Sequence of chain 1.D:
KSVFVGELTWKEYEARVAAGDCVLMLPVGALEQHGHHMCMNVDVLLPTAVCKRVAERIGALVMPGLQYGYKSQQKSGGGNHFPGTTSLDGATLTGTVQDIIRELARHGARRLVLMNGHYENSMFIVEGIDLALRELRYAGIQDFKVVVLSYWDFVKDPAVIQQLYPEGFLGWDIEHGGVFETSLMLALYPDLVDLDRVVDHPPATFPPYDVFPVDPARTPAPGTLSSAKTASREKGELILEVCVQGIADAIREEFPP

This protein binds this small molecule.
Small molecule (SMILES): CN(CC(=O)O)C(=N)N

Binding-site contacts:
Ligand atom O8 contacts residue GLU183 of chain 1.D at 3.4 Å (salt-bridge).
Ligand atom C7 contacts residue ZN1 of chain 1.Z at 2.7 Å.
Ligand atom N3 contacts residue HIS178 of chain 1.D at 3.1 Å.
Ligand atom C5 contacts residue GLU183 of chain 1.D at 3.0 Å.
Ligand atom N3 contacts residue GLU177 of chain 1.D at 3.7 Å.
Ligand atom N1 contacts residue GLU177 of chain 1.D at 3.1 Å (salt-bridge).
Ligand atom C2 contacts residue SER78 of chain 1.D at 3.3 Å.
Ligand atom N1 contacts residue TRP174 of chain 1.D at 3.8 Å.
Ligand atom O9 contacts residue ASP45 of chain 1.D at 3.3 Å (salt-bridge).
Ligand atom O8 contacts residue HIS36 of chain 1.D at 3.2 Å (h-bond).
Ligand atom C4 contacts residue GLU177 of chain 1.D at 3.4 Å.
Ligand atom C7 contacts residue GLY119 of chain 1.D at 4.0 Å.
Ligand atom N3 contacts residue SER78 of chain 1.D at 2.4 Å (h-bond).
Ligand atom O8 contacts residue ZN1 of chain 1.Z at 2.0 Å.
Ligand atom N6 contacts residue ASP175 of chain 1.D at 3.0 Å (salt-bridge).
Ligand atom C2 contacts residue TYR121 of chain 1.D at 3.9 Å (hydrophobic).
Ligand atom C4 contacts residue TRP174 of chain 1.D at 3.3 Å (hydrophobic).
Ligand atom O8 contacts residue MN1 of chain 1.Y at 2.2 Å.
Ligand atom C5 contacts residue GLU177 of chain 1.D at 3.3 Å.
Ligand atom C2 contacts residue TRP174 of chain 1.D at 3.5 Å (hydrophobic).
Ligand atom O9 contacts residue ZN1 of chain 1.Z at 3.6 Å.
Ligand atom O8 contacts residue HIS178 of chain 1.D at 2.8 Å (h-bond).
Ligand atom C4 contacts residue TRP154 of chain 1.D at 3.5 Å (hydrophobic).
Ligand atom C5 contacts residue ZN1 of chain 1.Z at 3.2 Å.
Ligand atom C7 contacts residue HIS178 of chain 1.D at 3.8 Å.
Ligand atom N6 contacts residue TYR121 of chain 1.D at 3.4 Å.
Ligand atom C7 contacts residue GLU183 of chain 1.D at 3.4 Å.
Ligand atom C2 contacts residue GLU177 of chain 1.D at 3.4 Å.
Ligand atom O9 contacts residue TYR121 of chain 1.D at 3.0 Å (h-bond).
Ligand atom C2 contacts residue ASP175 of chain 1.D at 3.8 Å.
Ligand atom O9 contacts residue HIS120 of chain 1.D at 3.2 Å.
Ligand atom C7 contacts residue MN1 of chain 1.Y at 2.6 Å.
Ligand atom N6 contacts residue SER78 of chain 1.D at 3.3 Å (h-bond).
Ligand atom O8 contacts residue GLU34 of chain 1.D at 3.2 Å (salt-bridge).
Ligand atom N6 contacts residue TRP174 of chain 1.D at 2.7 Å (h-bond).
Ligand atom O9 contacts residue MN1 of chain 1.Y at 2.5 Å.
Ligand atom O9 contacts residue GLY119 of chain 1.D at 3.4 Å (h-bond).
Ligand atom O8 contacts residue ASP45 of chain 1.D at 3.2 Å (salt-bridge).
Ligand atom N3 contacts residue ASP175 of chain 1.D at 3.8 Å.
Ligand atom C7 contacts residue ASP45 of chain 1.D at 3.5 Å.